Sequence of chain 1.A:
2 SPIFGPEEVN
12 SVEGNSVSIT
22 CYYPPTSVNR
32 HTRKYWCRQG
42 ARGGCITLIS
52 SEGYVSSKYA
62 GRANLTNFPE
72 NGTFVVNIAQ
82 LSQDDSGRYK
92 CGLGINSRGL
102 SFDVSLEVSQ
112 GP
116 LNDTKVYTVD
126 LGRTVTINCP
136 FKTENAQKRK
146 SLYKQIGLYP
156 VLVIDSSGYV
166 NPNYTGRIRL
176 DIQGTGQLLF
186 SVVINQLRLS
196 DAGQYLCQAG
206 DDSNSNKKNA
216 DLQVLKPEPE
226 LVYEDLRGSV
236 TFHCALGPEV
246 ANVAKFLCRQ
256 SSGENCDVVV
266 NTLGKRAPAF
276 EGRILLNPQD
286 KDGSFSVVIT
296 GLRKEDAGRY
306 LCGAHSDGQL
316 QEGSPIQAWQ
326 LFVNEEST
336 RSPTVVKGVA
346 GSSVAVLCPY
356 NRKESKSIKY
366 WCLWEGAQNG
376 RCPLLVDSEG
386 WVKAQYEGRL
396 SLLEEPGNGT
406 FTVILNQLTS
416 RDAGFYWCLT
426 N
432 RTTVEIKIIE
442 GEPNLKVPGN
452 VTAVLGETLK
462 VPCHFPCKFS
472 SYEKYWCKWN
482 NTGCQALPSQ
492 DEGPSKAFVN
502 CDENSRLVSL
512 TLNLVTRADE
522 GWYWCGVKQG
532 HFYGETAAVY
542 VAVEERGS

Binding-site contacts:
Ligand atom C1 contacts residue ASN72 of chain 1.A at 1.6 Å.
Ligand atom O5 contacts residue ASN72 of chain 1.A at 4.2 Å.
Ligand atom C2 contacts residue ASN72 of chain 1.A at 2.8 Å.
Ligand atom O2 contacts residue ARG518 of chain 1.A at 4.1 Å.
Ligand atom O7 contacts residue ASN72 of chain 1.A at 2.3 Å (h-bond).
Ligand atom C8 contacts residue TYR23 of chain 1.A at 4.4 Å (hydrophobic).
Ligand atom C3 contacts residue ASN72 of chain 1.A at 4.0 Å.
Ligand atom N2 contacts residue ASN72 of chain 1.A at 3.1 Å (h-bond).
Ligand atom O5 contacts residue PHE69 of chain 1.A at 4.2 Å.
Ligand atom O4 contacts residue PHE69 of chain 1.A at 4.5 Å.
Ligand atom C7 contacts residue ASN72 of chain 1.A at 2.9 Å.
Ligand atom C5 contacts residue ASN72 of chain 1.A at 3.7 Å.
Ligand atom C4 contacts residue ASN72 of chain 1.A at 4.4 Å.
Ligand atom O2 contacts residue GLU546 of chain 1.A at 4.3 Å.
Ligand atom C1 contacts residue PHE69 of chain 1.A at 4.3 Å (hydrophobic).
Ligand atom O5 contacts residue ASN72 of chain 1.A at 2.5 Å (h-bond).
Ligand atom C5 contacts residue PHE69 of chain 1.A at 3.8 Å (hydrophobic).
Ligand atom C8 contacts residue ASN72 of chain 1.A at 4.2 Å.
Ligand atom C6 contacts residue PHE69 of chain 1.A at 3.7 Å (hydrophobic).

A small-molecule ligand and the protein it binds are described below.
Small molecule (SMILES): CC(=O)N[C@H]1CO[C@H](CO[C@@H]2O[C@@H](C)[C@@H](O)[C@@H](O)[C@@H]2O)[C@@H](O)[C@@H]1O